This protein binds this small molecule.
Small molecule (SMILES): Cc1ccc(-c2cccc(C(=O)N3CCCC(C)(C)C3)n2)cc1F

Sequence of chain 1.B:
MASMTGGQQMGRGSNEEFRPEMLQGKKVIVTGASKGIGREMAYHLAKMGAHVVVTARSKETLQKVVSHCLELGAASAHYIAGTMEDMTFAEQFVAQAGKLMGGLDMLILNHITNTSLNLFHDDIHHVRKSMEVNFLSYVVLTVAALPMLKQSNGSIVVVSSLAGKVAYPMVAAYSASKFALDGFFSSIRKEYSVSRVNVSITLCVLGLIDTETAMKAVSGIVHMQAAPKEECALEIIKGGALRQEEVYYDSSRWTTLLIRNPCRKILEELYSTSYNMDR

Sequence of chain 1.A:
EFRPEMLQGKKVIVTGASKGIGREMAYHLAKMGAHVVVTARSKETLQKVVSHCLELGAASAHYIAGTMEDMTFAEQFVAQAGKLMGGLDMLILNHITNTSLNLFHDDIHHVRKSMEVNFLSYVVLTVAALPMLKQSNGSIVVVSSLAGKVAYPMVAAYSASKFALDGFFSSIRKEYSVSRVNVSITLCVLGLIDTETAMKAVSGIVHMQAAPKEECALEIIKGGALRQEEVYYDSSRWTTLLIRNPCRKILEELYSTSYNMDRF

Binding-site contacts:
Ligand atom C13 contacts residue TYR177 of chain 1.B at 3.5 Å (hydrophobic).
Ligand atom C1 contacts residue TYR278 of chain 1.A at 3.8 Å (hydrophobic).
Ligand atom C9 contacts residue TYR171 of chain 1.B at 3.3 Å (hydrophobic).
Ligand atom C3 contacts residue ILE115 of chain 1.B at 3.9 Å (hydrophobic).
Ligand atom C14 contacts residue TYR171 of chain 1.B at 3.8 Å (hydrophobic).
Ligand atom F24 contacts residue VAL225 of chain 1.B at 3.2 Å.
Ligand atom C19 contacts residue TYR177 of chain 1.B at 3.6 Å (hydrophobic).
Ligand atom C4 contacts residue GLY210 of chain 1.B at 3.6 Å.
Ligand atom N22 contacts residue NAP1 of chain 1.G at 3.6 Å.
Ligand atom C13 contacts residue NAP1 of chain 1.G at 3.9 Å.
Ligand atom C1 contacts residue PRO172 of chain 1.B at 3.6 Å (hydrophobic).
Ligand atom C14 contacts residue VAL225 of chain 1.B at 3.9 Å (hydrophobic).
Ligand atom C6 contacts residue LEU211 of chain 1.B at 3.6 Å (hydrophobic).
Ligand atom C7 contacts residue LEU120 of chain 1.B at 3.9 Å (hydrophobic).
Ligand atom C12 contacts residue LEU211 of chain 1.B at 3.8 Å (hydrophobic).
Ligand atom C19 contacts residue SER164 of chain 1.B at 3.6 Å.
Ligand atom C19 contacts residue NAP1 of chain 1.G at 3.3 Å.
Ligand atom C17 contacts residue NAP1 of chain 1.G at 3.8 Å.
Ligand atom C18 contacts residue TYR171 of chain 1.B at 3.4 Å (hydrophobic).
Ligand atom F24 contacts residue MET227 of chain 1.B at 3.7 Å.
Ligand atom O23 contacts residue TYR177 of chain 1.B at 2.6 Å (h-bond).
Ligand atom C1 contacts residue MET173 of chain 1.B at 3.4 Å (hydrophobic).
Ligand atom C12 contacts residue NAP1 of chain 1.G at 3.8 Å.
Ligand atom C7 contacts residue PRO172 of chain 1.B at 3.8 Å (hydrophobic).
Ligand atom C4 contacts residue TYR171 of chain 1.B at 4.0 Å (hydrophobic).
Ligand atom C2 contacts residue TYR177 of chain 1.B at 4.0 Å (hydrophobic).
Ligand atom O23 contacts residue SER164 of chain 1.B at 2.7 Å (h-bond).
Ligand atom C10 contacts residue VAL221 of chain 1.B at 3.7 Å (hydrophobic).
Ligand atom C15 contacts residue TYR171 of chain 1.B at 3.5 Å (hydrophobic).
Ligand atom C17 contacts residue SER164 of chain 1.B at 3.7 Å.
Ligand atom C18 contacts residue VAL225 of chain 1.B at 3.8 Å (hydrophobic).
Ligand atom F24 contacts residue TYR278 of chain 1.A at 2.9 Å.
Ligand atom C6 contacts residue SER164 of chain 1.B at 3.5 Å.
Ligand atom O23 contacts residue NAP1 of chain 1.G at 3.1 Å.
Ligand atom C6 contacts residue LEU209 of chain 1.B at 3.8 Å (hydrophobic).
Ligand atom C8 contacts residue TYR171 of chain 1.B at 3.8 Å (hydrophobic).
Ligand atom C6 contacts residue GLY210 of chain 1.B at 3.5 Å.
Ligand atom C4 contacts residue LEU211 of chain 1.B at 3.5 Å (hydrophobic).
Ligand atom C5 contacts residue TYR171 of chain 1.B at 3.6 Å (hydrophobic).
Ligand atom C6 contacts residue NAP1 of chain 1.G at 3.6 Å.